Sequence of chain 1.A:
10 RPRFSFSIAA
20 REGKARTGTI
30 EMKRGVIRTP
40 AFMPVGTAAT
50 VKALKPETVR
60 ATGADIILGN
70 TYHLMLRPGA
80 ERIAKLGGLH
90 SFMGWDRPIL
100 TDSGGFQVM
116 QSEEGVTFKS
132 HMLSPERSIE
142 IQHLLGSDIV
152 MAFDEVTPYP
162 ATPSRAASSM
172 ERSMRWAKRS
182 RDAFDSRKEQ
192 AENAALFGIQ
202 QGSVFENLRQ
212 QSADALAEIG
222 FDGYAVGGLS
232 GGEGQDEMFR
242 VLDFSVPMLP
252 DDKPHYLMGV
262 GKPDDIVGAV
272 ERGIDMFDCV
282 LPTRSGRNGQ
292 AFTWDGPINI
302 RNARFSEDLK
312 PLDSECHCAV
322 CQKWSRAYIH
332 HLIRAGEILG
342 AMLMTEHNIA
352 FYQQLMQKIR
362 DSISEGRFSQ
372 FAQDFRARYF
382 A

Binding-site contacts:
Ligand atom O6 contacts residue GLY229 of chain 1.A at 3.0 Å (h-bond).
Ligand atom C7 contacts residue MET259 of chain 1.A at 3.7 Å (hydrophobic).
Ligand atom N11 contacts residue LEU230 of chain 1.A at 3.0 Å (h-bond).
Ligand atom C10 contacts residue MET259 of chain 1.A at 3.7 Å (hydrophobic).
Ligand atom C2 contacts residue PHE105 of chain 1.A at 4.0 Å (hydrophobic).
Ligand atom O6 contacts residue MET259 of chain 1.A at 3.6 Å.
Ligand atom N2 contacts residue GLY104 of chain 1.A at 3.8 Å.
Ligand atom N2 contacts residue SER102 of chain 1.A at 3.1 Å (h-bond).
Ligand atom C8 contacts residue MET259 of chain 1.A at 3.6 Å (hydrophobic).
Ligand atom C8 contacts residue PHE105 of chain 1.A at 3.8 Å (hydrophobic).
Ligand atom O6 contacts residue GLY228 of chain 1.A at 3.5 Å.
Ligand atom N1 contacts residue MET259 of chain 1.A at 3.6 Å.
Ligand atom N2 contacts residue ASP155 of chain 1.A at 2.7 Å (salt-bridge).
Ligand atom C2 contacts residue ILE200 of chain 1.A at 4.0 Å (hydrophobic).
Ligand atom C10 contacts residue LEU230 of chain 1.A at 3.5 Å (hydrophobic).
Ligand atom N1 contacts residue VAL157 of chain 1.A at 3.6 Å.
Ligand atom O6 contacts residue VAL157 of chain 1.A at 3.6 Å.
Ligand atom C7 contacts residue PHE105 of chain 1.A at 3.8 Å (hydrophobic).
Ligand atom N11 contacts residue MET259 of chain 1.A at 2.9 Å (h-bond).
Ligand atom N3 contacts residue GOL1 of chain 1.H at 3.8 Å.
Ligand atom C6 contacts residue ASP155 of chain 1.A at 3.8 Å.
Ligand atom N9 contacts residue GOL1 of chain 1.H at 2.9 Å (h-bond).
Ligand atom C4 contacts residue GOL1 of chain 1.H at 3.8 Å.
Ligand atom C4 contacts residue PHE105 of chain 1.A at 3.5 Å (hydrophobic).
Ligand atom O6 contacts residue ASP155 of chain 1.A at 3.7 Å.
Ligand atom N9 contacts residue MET259 of chain 1.A at 3.8 Å.
Ligand atom C4 contacts residue MET259 of chain 1.A at 3.8 Å (hydrophobic).
Ligand atom C2 contacts residue ASP155 of chain 1.A at 3.6 Å.
Ligand atom C6 contacts residue VAL157 of chain 1.A at 3.7 Å (hydrophobic).
Ligand atom C5 contacts residue MET259 of chain 1.A at 3.7 Å (hydrophobic).
Ligand atom C10 contacts residue GLY229 of chain 1.A at 3.8 Å.
Ligand atom C8 contacts residue GOL1 of chain 1.H at 3.9 Å.
Ligand atom N2 contacts residue ILE200 of chain 1.A at 3.5 Å.
Ligand atom C6 contacts residue MET259 of chain 1.A at 3.4 Å (hydrophobic).
Ligand atom N3 contacts residue MET259 of chain 1.A at 3.8 Å.
Ligand atom O6 contacts residue GLN202 of chain 1.A at 3.2 Å (h-bond).
Ligand atom N1 contacts residue ASP155 of chain 1.A at 2.9 Å (salt-bridge).
Ligand atom N9 contacts residue PHE105 of chain 1.A at 3.6 Å.
Ligand atom N3 contacts residue PHE105 of chain 1.A at 3.6 Å.
Ligand atom C2 contacts residue MET259 of chain 1.A at 3.9 Å (hydrophobic).

This small molecule binds to this protein.
Small molecule (SMILES): NCc1c[nH]c2nc(N)[nH]c(=O)c12